The protein below binds the small molecule below.
Small molecule (SMILES): COC(=O)c1c(O)cc(O)c(Cl)c1CCc1ccccc1Cc1ccccc1

Binding-site contacts:
Ligand atom O05 contacts residue ILE180 of chain 1.B at 3.3 Å.
Ligand atom O28 contacts residue ALA44 of chain 1.B at 3.8 Å.
Ligand atom O28 contacts residue MET87 of chain 1.B at 3.6 Å.
Ligand atom C16 contacts residue ALA44 of chain 1.B at 3.9 Å (hydrophobic).
Ligand atom C13 contacts residue ASN95 of chain 1.B at 3.4 Å.
Ligand atom C25 contacts residue MET87 of chain 1.B at 3.8 Å (hydrophobic).
Ligand atom C03 contacts residue ASP82 of chain 1.B at 3.2 Å.
Ligand atom C16 contacts residue LYS47 of chain 1.B at 3.9 Å.
Ligand atom C09 contacts residue MET87 of chain 1.B at 3.8 Å (hydrophobic).
Ligand atom O28 contacts residue GLY86 of chain 1.B at 4.1 Å.
Ligand atom C17 contacts residue ASP43 of chain 1.B at 3.5 Å.
Ligand atom CL7 contacts residue ASN40 of chain 1.B at 4.0 Å.
Ligand atom C02 contacts residue THR178 of chain 1.B at 3.7 Å.
Ligand atom C20 contacts residue ASN95 of chain 1.B at 3.6 Å.
Ligand atom C27 contacts residue MET87 of chain 1.B at 3.6 Å (hydrophobic).
Ligand atom O01 contacts residue ASP82 of chain 1.B at 2.4 Å (salt-bridge).
Ligand atom C16 contacts residue ASP43 of chain 1.B at 3.7 Å.
Ligand atom C24 contacts residue MET87 of chain 1.B at 4.0 Å (hydrophobic).
Ligand atom C06 contacts residue ASN40 of chain 1.B at 3.8 Å.
Ligand atom C17 contacts residue P331 of chain 1.Q at 3.8 Å.
Ligand atom O26 contacts residue ALA44 of chain 1.B at 3.6 Å.
Ligand atom C27 contacts residue GLY86 of chain 1.B at 3.6 Å.
Ligand atom C21 contacts residue ASN95 of chain 1.B at 3.6 Å.
Ligand atom C27 contacts residue VAL85 of chain 1.B at 3.9 Å (hydrophobic).
Ligand atom O01 contacts residue ALA44 of chain 1.B at 3.2 Å.
Ligand atom C25 contacts residue ALA44 of chain 1.B at 3.6 Å (hydrophobic).
Ligand atom C02 contacts residue ALA44 of chain 1.B at 3.9 Å (hydrophobic).
Ligand atom O28 contacts residue THR178 of chain 1.B at 2.9 Å (h-bond).
Ligand atom C02 contacts residue ASP82 of chain 1.B at 3.2 Å.
Ligand atom CL7 contacts residue PHE132 of chain 1.B at 3.5 Å.
Ligand atom C04 contacts residue ILE180 of chain 1.B at 3.7 Å (hydrophobic).
Ligand atom C08 contacts residue MET87 of chain 1.B at 4.0 Å (hydrophobic).
Ligand atom C03 contacts residue THR178 of chain 1.B at 3.8 Å.
Ligand atom C25 contacts residue THR178 of chain 1.B at 3.8 Å.
Ligand atom C22 contacts residue ASN95 of chain 1.B at 3.5 Å.
Ligand atom O05 contacts residue LEU37 of chain 1.B at 3.6 Å.
Ligand atom C12 contacts residue ASN95 of chain 1.B at 3.7 Å.
Ligand atom O05 contacts residue ASN40 of chain 1.B at 3.7 Å.
Ligand atom O01 contacts residue THR178 of chain 1.B at 3.3 Å.
Ligand atom C04 contacts residue ASN40 of chain 1.B at 3.7 Å.

Sequence of chain 1.B:
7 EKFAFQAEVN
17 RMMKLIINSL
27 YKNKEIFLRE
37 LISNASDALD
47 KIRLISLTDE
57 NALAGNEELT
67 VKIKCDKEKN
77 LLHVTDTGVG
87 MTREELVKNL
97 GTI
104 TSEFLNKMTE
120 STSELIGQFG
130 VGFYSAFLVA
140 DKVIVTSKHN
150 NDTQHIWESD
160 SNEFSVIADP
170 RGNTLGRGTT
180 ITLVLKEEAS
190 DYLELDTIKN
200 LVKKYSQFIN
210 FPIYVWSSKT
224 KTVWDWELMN